A small-molecule ligand and the protein it binds are described below.
Small molecule (SMILES): O=C(N[C@@H](Cc1coc2ccccc12)B(O)O)[C@@H]1C[C@H]2CC[C@@H]1O2

Sequence of chain 1.Z:
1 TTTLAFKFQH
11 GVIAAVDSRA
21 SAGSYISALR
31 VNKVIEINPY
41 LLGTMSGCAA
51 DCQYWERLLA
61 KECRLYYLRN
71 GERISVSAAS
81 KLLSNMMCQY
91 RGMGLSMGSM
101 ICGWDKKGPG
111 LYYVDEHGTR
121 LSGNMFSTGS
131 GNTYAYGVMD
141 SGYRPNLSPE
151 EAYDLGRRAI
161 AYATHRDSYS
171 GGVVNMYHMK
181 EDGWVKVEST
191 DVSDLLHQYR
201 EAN

Sequence of chain 1.AA:
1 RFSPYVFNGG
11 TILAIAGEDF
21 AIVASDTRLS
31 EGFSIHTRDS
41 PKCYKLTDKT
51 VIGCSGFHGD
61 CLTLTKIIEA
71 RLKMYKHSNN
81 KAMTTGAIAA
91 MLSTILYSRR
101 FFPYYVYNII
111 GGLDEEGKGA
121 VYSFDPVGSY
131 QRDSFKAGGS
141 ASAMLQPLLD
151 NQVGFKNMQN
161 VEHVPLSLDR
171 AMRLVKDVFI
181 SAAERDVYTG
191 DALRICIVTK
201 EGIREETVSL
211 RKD

Binding-site contacts:
Ligand atom C21 contacts residue GLN53 of chain 1.Z at 3.5 Å.
Ligand atom C5 contacts residue SER21 of chain 1.Z at 3.5 Å.
Ligand atom C4 contacts residue SER21 of chain 1.Z at 3.8 Å.
Ligand atom O15 contacts residue SER46 of chain 1.Z at 3.9 Å.
Ligand atom C10 contacts residue LYS33 of chain 1.Z at 3.8 Å.
Ligand atom C23 contacts residue CYS52 of chain 1.Z at 3.8 Å (hydrophobic).
Ligand atom C16 contacts residue LYS33 of chain 1.Z at 3.9 Å.
Ligand atom O17 contacts residue VAL31 of chain 1.Z at 3.5 Å.
Ligand atom O3 contacts residue ALA49 of chain 1.Z at 2.8 Å (h-bond).
Ligand atom C11 contacts residue GLY47 of chain 1.Z at 3.7 Å.
Ligand atom C10 contacts residue THR1 of chain 1.Z at 3.0 Å.
Ligand atom C22 contacts residue CYS52 of chain 1.Z at 3.6 Å (hydrophobic).
Ligand atom C18 contacts residue ALA49 of chain 1.Z at 3.8 Å (hydrophobic).
Ligand atom C2 contacts residue GLY47 of chain 1.Z at 3.2 Å.
Ligand atom C9 contacts residue LYS33 of chain 1.Z at 3.7 Å.
Ligand atom C11 contacts residue THR1 of chain 1.Z at 2.4 Å.
Ligand atom C6 contacts residue ALA49 of chain 1.Z at 3.7 Å (hydrophobic).
Ligand atom C1 contacts residue SER21 of chain 1.Z at 3.5 Å.
Ligand atom O24 contacts residue SER21 of chain 1.Z at 2.9 Å (h-bond).
Ligand atom O24 contacts residue ALA20 of chain 1.Z at 3.2 Å.
Ligand atom O25 contacts residue THR1 of chain 1.Z at 2.4 Å (h-bond).
Ligand atom O15 contacts residue GLY47 of chain 1.Z at 2.9 Å (h-bond).
Ligand atom O17 contacts residue ALA49 of chain 1.Z at 3.4 Å.
Ligand atom C10 contacts residue GLY47 of chain 1.Z at 3.6 Å.
Ligand atom O24 contacts residue ARG19 of chain 1.Z at 3.7 Å.
Ligand atom C20 contacts residue GLN53 of chain 1.Z at 3.9 Å.
Ligand atom C19 contacts residue ALA49 of chain 1.Z at 3.4 Å (hydrophobic).
Ligand atom C21 contacts residue ASN32 of chain 1.Z at 3.8 Å.
Ligand atom O3 contacts residue GLY47 of chain 1.Z at 3.3 Å (h-bond).
Ligand atom C11 contacts residue LYS33 of chain 1.Z at 3.9 Å.
Ligand atom B13 contacts residue LYS33 of chain 1.Z at 3.8 Å.
Ligand atom N12 contacts residue GLY47 of chain 1.Z at 3.0 Å (h-bond).
Ligand atom C16 contacts residue ALA49 of chain 1.Z at 3.7 Å (hydrophobic).
Ligand atom O15 contacts residue THR1 of chain 1.Z at 2.5 Å (h-bond).
Ligand atom N12 contacts residue THR1 of chain 1.Z at 3.7 Å.
Ligand atom C23 contacts residue MET45 of chain 1.Z at 3.6 Å (hydrophobic).
Ligand atom C20 contacts residue ALA49 of chain 1.Z at 3.8 Å (hydrophobic).
Ligand atom B13 contacts residue THR1 of chain 1.Z at 1.4 Å.
Ligand atom O3 contacts residue CYS48 of chain 1.Z at 3.5 Å.
Ligand atom C22 contacts residue MET45 of chain 1.Z at 3.5 Å (hydrophobic).